Sequence of chain 1.B:
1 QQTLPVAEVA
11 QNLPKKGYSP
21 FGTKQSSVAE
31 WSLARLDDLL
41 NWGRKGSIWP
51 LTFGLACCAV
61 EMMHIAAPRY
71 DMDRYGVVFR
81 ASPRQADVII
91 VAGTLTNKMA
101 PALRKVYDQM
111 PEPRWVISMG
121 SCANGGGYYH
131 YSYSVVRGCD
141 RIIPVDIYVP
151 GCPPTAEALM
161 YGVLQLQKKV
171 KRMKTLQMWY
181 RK

A small-molecule ligand and the protein it binds are described below.
Small molecule (SMILES): COC1=C(OC)C(=O)C(C/C=C(\C)CC/C=C(\C)CC/C=C(\C)CC/C=C(/C)CC/C=C(\C)CC/C=C(\C)CC/C=C(\C)CC/C=C(/C)CCC=C(C)C)=C(C)C1=O

Sequence of chain 1.H:
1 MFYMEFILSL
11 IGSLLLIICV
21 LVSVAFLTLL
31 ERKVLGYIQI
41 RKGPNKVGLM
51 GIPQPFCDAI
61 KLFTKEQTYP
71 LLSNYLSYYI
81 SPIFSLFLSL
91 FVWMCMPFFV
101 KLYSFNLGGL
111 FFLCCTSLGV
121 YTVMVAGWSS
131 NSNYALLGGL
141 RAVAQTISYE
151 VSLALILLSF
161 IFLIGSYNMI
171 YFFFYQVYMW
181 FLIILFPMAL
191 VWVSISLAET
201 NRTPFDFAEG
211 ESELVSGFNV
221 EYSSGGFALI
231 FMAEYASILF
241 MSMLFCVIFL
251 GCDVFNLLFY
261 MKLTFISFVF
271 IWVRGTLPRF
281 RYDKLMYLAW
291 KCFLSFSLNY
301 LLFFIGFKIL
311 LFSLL

Binding-site contacts:
Ligand atom C25 contacts residue LEU62 of chain 1.H at 3.5 Å (hydrophobic).
Ligand atom C31 contacts residue ALA59 of chain 1.H at 3.5 Å (hydrophobic).
Ligand atom C30 contacts residue PRO55 of chain 1.H at 3.6 Å (hydrophobic).
Ligand atom C14 contacts residue PHE231 of chain 1.H at 3.3 Å (hydrophobic).
Ligand atom C22 contacts residue THR28 of chain 1.H at 3.4 Å.
Ligand atom C25 contacts residue ASP58 of chain 1.H at 3.2 Å.
Ligand atom C3M contacts residue PHE79 of chain 1.B at 3.4 Å (hydrophobic).
Ligand atom C4M contacts residue THR52 of chain 1.B at 3.4 Å.
Ligand atom C19 contacts residue ARG32 of chain 1.H at 3.7 Å.
Ligand atom C20 contacts residue ARG32 of chain 1.H at 3.0 Å.
Ligand atom C15 contacts residue ARG80 of chain 1.B at 3.5 Å.
Ligand atom C47 contacts residue 3PE1 of chain 1.VA at 3.8 Å.
Ligand atom C32 contacts residue MET232 of chain 1.H at 3.7 Å (hydrophobic).
Ligand atom C48 contacts residue 3PE1 of chain 1.VA at 3.5 Å.
Ligand atom C43 contacts residue 3PE1 of chain 1.VA at 3.3 Å.
Ligand atom C16 contacts residue PHE231 of chain 1.H at 3.4 Å (hydrophobic).
Ligand atom C36 contacts residue PHE56 of chain 1.H at 3.6 Å (hydrophobic).
Ligand atom C18 contacts residue TRP49 of chain 1.B at 3.2 Å (hydrophobic).
Ligand atom C26 contacts residue ASP58 of chain 1.H at 3.1 Å.
Ligand atom C21 contacts residue ASP58 of chain 1.H at 3.7 Å.
Ligand atom C30 contacts residue ALA25 of chain 1.H at 3.5 Å (hydrophobic).
Ligand atom C21 contacts residue ARG32 of chain 1.H at 3.6 Å.
Ligand atom C23 contacts residue ASP58 of chain 1.H at 3.4 Å.
Ligand atom C48 contacts residue LEU39 of chain 1.B at 3.6 Å (hydrophobic).
Ligand atom C42 contacts residue ILE60 of chain 1.H at 3.8 Å (hydrophobic).
Ligand atom O2 contacts residue PHE168 of chain 1.D at 3.2 Å.
Ligand atom C43 contacts residue ILE60 of chain 1.H at 3.4 Å (hydrophobic).
Ligand atom C37 contacts residue PHE56 of chain 1.H at 3.5 Å (hydrophobic).
Ligand atom C28 contacts residue MET232 of chain 1.H at 3.3 Å (hydrophobic).
Ligand atom C27 contacts residue MET232 of chain 1.H at 3.5 Å (hydrophobic).
Ligand atom C45 contacts residue 3PE1 of chain 1.TA at 3.2 Å.
Ligand atom C42 contacts residue 3PE1 of chain 1.TA at 3.5 Å.
Ligand atom C29 contacts residue ALA59 of chain 1.H at 3.7 Å (hydrophobic).
Ligand atom C40 contacts residue ALA59 of chain 1.H at 3.5 Å (hydrophobic).
Ligand atom C17 contacts residue TRP49 of chain 1.B at 3.5 Å (hydrophobic).
Ligand atom C25 contacts residue PHE231 of chain 1.H at 3.2 Å (hydrophobic).
Ligand atom C22 contacts residue PHE231 of chain 1.H at 3.8 Å (hydrophobic).
Ligand atom C24 contacts residue ASP58 of chain 1.H at 2.9 Å.
Ligand atom C10 contacts residue ARG274 of chain 1.H at 3.1 Å.
Ligand atom C15 contacts residue PHE231 of chain 1.H at 3.2 Å (hydrophobic).

Sequence of chain 1.D:
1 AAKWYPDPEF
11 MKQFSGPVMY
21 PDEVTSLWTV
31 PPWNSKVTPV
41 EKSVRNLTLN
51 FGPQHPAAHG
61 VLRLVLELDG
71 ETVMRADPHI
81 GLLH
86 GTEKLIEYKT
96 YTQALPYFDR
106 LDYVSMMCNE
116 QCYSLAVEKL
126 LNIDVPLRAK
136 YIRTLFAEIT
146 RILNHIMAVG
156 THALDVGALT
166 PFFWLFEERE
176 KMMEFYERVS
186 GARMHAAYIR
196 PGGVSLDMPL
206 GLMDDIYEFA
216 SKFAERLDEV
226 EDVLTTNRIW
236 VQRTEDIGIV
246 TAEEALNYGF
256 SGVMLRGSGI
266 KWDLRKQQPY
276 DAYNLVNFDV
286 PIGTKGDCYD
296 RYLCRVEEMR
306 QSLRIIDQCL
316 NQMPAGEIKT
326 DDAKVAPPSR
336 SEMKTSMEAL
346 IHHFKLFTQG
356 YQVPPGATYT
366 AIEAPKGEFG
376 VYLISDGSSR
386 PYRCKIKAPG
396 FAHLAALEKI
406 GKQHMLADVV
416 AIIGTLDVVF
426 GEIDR